Sequence of chain 1.D:
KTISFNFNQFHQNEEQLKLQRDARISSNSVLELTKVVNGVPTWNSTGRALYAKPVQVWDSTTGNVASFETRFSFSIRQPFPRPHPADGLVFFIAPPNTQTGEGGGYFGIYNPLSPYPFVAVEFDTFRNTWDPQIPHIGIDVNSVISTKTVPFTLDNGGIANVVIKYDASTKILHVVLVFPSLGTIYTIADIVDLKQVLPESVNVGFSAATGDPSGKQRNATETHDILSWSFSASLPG

This protein binds this small molecule.
Small molecule (SMILES): CC(=O)N[C@H]1[C@H](O[C@H]2[C@H](O[C@@H]3O[C@@H](C)[C@@H](O)[C@@H](O)[C@@H]3O)[C@@H](NC(C)=O)CO[C@@H]2CO)O[C@H](CO)[C@@H](O)[C@@H]1O

Binding-site contacts:
Ligand atom C7 contacts residue ASN219 of chain 1.D at 3.1 Å.
Ligand atom O6 contacts residue PHE80 of chain 1.D at 3.6 Å.
Ligand atom C8 contacts residue PRO83 of chain 1.D at 3.5 Å (hydrophobic).
Ligand atom N2 contacts residue ASN219 of chain 1.D at 2.9 Å (h-bond).
Ligand atom C5 contacts residue PHE80 of chain 1.D at 4.3 Å (hydrophobic).
Ligand atom O5 contacts residue ASN219 of chain 1.D at 2.4 Å (h-bond).
Ligand atom C8 contacts residue ARG82 of chain 1.D at 4.0 Å.
Ligand atom C1 contacts residue ASN219 of chain 1.D at 1.4 Å.
Ligand atom C2 contacts residue ARG82 of chain 1.D at 4.2 Å.
Ligand atom O5 contacts residue ARG82 of chain 1.D at 4.0 Å.
Ligand atom O7 contacts residue ASN219 of chain 1.D at 3.3 Å (h-bond).
Ligand atom O5 contacts residue PHE80 of chain 1.D at 3.8 Å.
Ligand atom C7 contacts residue GLN217 of chain 1.D at 4.2 Å.
Ligand atom C3 contacts residue ASN219 of chain 1.D at 3.8 Å.
Ligand atom C2 contacts residue ASN219 of chain 1.D at 2.5 Å.
Ligand atom C1 contacts residue ARG82 of chain 1.D at 4.0 Å.
Ligand atom C5 contacts residue ASN219 of chain 1.D at 3.7 Å.
Ligand atom C4 contacts residue ASN219 of chain 1.D at 4.2 Å.
Ligand atom C8 contacts residue ASN219 of chain 1.D at 3.9 Å.
Ligand atom C7 contacts residue PRO83 of chain 1.D at 3.9 Å (hydrophobic).
Ligand atom O7 contacts residue GLN217 of chain 1.D at 3.1 Å (h-bond).
Ligand atom O7 contacts residue PRO83 of chain 1.D at 3.8 Å.
Ligand atom C6 contacts residue PHE80 of chain 1.D at 3.5 Å (hydrophobic).